Binding-site contacts:
Ligand atom C5 contacts residue TYR224 of chain 1.A at 3.6 Å (hydrophobic).
Ligand atom O5 contacts residue GLY34 of chain 1.A at 3.9 Å.
Ligand atom O7 contacts residue TRP121 of chain 1.A at 3.1 Å (h-bond).
Ligand atom C2 contacts residue TRP121 of chain 1.A at 4.0 Å (hydrophobic).
Ligand atom O5 contacts residue THR79 of chain 1.A at 2.9 Å (h-bond).
Ligand atom O1 contacts residue SER247 of chain 1.A at 2.5 Å (h-bond).
Ligand atom C1 contacts residue TYR224 of chain 1.A at 3.8 Å (hydrophobic).
Ligand atom C8 contacts residue GLU168 of chain 1.A at 3.4 Å.
Ligand atom C3 contacts residue THR79 of chain 1.A at 4.1 Å.
Ligand atom C4 contacts residue GLY34 of chain 1.A at 3.9 Å.
Ligand atom O7 contacts residue TRP277 of chain 1.A at 4.0 Å.
Ligand atom C7 contacts residue ASN167 of chain 1.A at 4.1 Å.
Ligand atom O1 contacts residue TYR289 of chain 1.A at 3.7 Å.
Ligand atom C6 contacts residue TYR289 of chain 1.A at 3.5 Å (hydrophobic).
Ligand atom C4 contacts residue TRP277 of chain 1.A at 3.6 Å (hydrophobic).
Ligand atom C4 contacts residue THR79 of chain 1.A at 4.0 Å.
Ligand atom C2 contacts residue GLU244 of chain 1.A at 3.1 Å.
Ligand atom N1 contacts residue GLU168 of chain 1.A at 2.8 Å (salt-bridge).
Ligand atom C3 contacts residue GLU244 of chain 1.A at 3.2 Å.
Ligand atom C4 contacts residue GLU244 of chain 1.A at 3.5 Å.
Ligand atom C1 contacts residue GLU244 of chain 1.A at 3.1 Å.
Ligand atom C3 contacts residue TRP277 of chain 1.A at 4.0 Å (hydrophobic).
Ligand atom C5 contacts residue GLU244 of chain 1.A at 3.3 Å.
Ligand atom C6 contacts residue SER247 of chain 1.A at 3.5 Å.
Ligand atom N1 contacts residue GLU244 of chain 1.A at 2.3 Å (salt-bridge).
Ligand atom C7 contacts residue TRP510 of chain 1.A at 3.3 Å (hydrophobic).
Ligand atom O7 contacts residue GLY34 of chain 1.A at 2.7 Å (h-bond).
Ligand atom C3 contacts residue TRP121 of chain 1.A at 4.0 Å (hydrophobic).
Ligand atom C1 contacts residue GLU168 of chain 1.A at 3.7 Å.
Ligand atom C3 contacts residue GLY34 of chain 1.A at 3.6 Å.
Ligand atom C2 contacts residue ASN167 of chain 1.A at 3.7 Å.
Ligand atom O7 contacts residue THR78 of chain 1.A at 3.6 Å.
Ligand atom C6 contacts residue ARG366 of chain 1.A at 3.7 Å.
Ligand atom O1 contacts residue ARG366 of chain 1.A at 2.9 Å (salt-bridge).
Ligand atom O7 contacts residue THR79 of chain 1.A at 3.0 Å (h-bond).
Ligand atom O1 contacts residue TYR224 of chain 1.A at 3.7 Å.
Ligand atom C2 contacts residue GLU168 of chain 1.A at 3.5 Å.
Ligand atom N1 contacts residue TYR224 of chain 1.A at 3.8 Å.
Ligand atom O5 contacts residue TRP277 of chain 1.A at 4.0 Å.
Ligand atom C7 contacts residue GLU168 of chain 1.A at 3.3 Å.

Sequence of chain 1.A:
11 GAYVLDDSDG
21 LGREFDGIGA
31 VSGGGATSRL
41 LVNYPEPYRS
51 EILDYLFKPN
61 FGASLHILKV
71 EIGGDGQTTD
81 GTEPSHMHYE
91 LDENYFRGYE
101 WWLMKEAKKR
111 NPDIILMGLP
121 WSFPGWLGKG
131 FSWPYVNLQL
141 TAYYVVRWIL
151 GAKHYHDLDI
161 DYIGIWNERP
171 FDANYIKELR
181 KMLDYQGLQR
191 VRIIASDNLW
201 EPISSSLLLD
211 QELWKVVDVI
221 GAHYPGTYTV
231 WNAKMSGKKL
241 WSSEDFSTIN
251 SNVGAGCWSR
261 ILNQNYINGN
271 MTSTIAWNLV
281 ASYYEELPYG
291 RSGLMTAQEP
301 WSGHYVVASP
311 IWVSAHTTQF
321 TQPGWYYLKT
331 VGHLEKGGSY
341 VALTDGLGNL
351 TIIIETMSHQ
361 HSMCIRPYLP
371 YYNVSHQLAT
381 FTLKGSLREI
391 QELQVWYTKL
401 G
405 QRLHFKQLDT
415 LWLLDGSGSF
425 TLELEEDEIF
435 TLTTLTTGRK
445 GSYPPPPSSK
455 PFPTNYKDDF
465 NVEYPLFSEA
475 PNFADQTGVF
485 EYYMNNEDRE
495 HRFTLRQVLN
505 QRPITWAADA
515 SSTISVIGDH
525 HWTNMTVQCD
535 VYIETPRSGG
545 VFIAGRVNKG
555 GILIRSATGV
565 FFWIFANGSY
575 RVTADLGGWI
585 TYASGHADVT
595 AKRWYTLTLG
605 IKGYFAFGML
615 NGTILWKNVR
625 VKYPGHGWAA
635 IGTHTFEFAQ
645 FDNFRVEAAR

A protein and the small-molecule ligand that binds it are described below.
Small molecule (SMILES): OC[C@@H]1[C@H](O)[C@H](O)[C@@H]2CC[C@H]1N2